The small molecule below binds the protein below.
Small molecule (SMILES): CC(=O)N[C@@H]1[C@@H](O)[C@H](O)[C@@H](CO)O[C@H]1O

Binding-site contacts:
Ligand atom O7 contacts residue ASN67 of chain 59.C at 4.1 Å.
Ligand atom C3 contacts residue ASN67 of chain 59.C at 3.8 Å.
Ligand atom C4 contacts residue ASN67 of chain 59.C at 4.3 Å.
Ligand atom O5 contacts residue ASN67 of chain 59.C at 2.5 Å (h-bond).
Ligand atom C1 contacts residue ASN67 of chain 59.C at 1.4 Å.
Ligand atom C2 contacts residue ASN67 of chain 59.C at 2.4 Å.
Ligand atom C8 contacts residue PHE90 of chain 59.C at 3.6 Å (hydrophobic).
Ligand atom C8 contacts residue ARG89 of chain 59.C at 4.1 Å.
Ligand atom O6 contacts residue ASN67 of chain 59.C at 3.7 Å.
Ligand atom C8 contacts residue MET118 of chain 59.C at 4.0 Å (hydrophobic).
Ligand atom C5 contacts residue ASN67 of chain 59.C at 3.8 Å.
Ligand atom C7 contacts residue ASN67 of chain 59.C at 3.7 Å.
Ligand atom N2 contacts residue ASN67 of chain 59.C at 2.8 Å (h-bond).
Ligand atom C7 contacts residue PHE90 of chain 59.C at 4.3 Å (hydrophobic).

Sequence of chain 59.C:
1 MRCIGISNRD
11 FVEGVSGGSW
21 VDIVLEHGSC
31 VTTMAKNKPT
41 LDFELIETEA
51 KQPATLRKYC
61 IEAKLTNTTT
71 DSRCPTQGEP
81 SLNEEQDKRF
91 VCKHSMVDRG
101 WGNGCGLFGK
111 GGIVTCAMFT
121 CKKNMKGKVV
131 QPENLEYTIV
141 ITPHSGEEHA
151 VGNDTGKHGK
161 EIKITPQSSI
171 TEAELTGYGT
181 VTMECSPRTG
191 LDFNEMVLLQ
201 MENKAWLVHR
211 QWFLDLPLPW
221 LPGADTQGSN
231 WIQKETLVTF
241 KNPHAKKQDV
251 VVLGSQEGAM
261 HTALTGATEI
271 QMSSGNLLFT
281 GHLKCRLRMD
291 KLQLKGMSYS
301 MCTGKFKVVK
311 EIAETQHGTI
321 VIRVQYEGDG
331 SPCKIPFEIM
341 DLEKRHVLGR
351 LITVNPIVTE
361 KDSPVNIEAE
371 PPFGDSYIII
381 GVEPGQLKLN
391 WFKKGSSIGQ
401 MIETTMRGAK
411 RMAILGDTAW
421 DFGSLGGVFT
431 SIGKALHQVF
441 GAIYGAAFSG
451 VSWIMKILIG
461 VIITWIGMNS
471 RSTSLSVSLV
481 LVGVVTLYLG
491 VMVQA